Sequence of chain 1.B:
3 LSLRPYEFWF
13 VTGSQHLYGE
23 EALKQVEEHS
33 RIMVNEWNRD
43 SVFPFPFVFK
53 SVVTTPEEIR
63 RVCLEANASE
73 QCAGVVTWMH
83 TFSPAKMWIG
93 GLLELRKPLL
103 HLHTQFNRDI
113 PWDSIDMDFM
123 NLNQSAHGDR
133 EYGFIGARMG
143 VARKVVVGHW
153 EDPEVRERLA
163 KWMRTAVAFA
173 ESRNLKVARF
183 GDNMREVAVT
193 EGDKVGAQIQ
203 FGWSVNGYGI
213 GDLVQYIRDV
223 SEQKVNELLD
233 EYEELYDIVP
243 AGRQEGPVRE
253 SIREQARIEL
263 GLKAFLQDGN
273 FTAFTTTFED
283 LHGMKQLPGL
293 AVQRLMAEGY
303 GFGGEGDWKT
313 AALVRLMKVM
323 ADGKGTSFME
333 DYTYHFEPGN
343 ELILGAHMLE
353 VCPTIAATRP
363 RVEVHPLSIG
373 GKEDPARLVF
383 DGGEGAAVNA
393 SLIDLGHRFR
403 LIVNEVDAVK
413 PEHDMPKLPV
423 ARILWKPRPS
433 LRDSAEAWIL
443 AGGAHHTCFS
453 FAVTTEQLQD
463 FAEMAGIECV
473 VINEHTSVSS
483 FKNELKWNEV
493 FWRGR

Binding-site contacts:
Ligand atom C2 contacts residue GLU332 of chain 1.C at 3.2 Å.
Ligand atom C3 contacts residue TYR20 of chain 1.B at 3.8 Å (hydrophobic).
Ligand atom O2 contacts residue GLU332 of chain 1.C at 3.5 Å (salt-bridge).
Ligand atom C3 contacts residue PHE84 of chain 1.B at 3.9 Å (hydrophobic).
Ligand atom O5 contacts residue TYR334 of chain 1.C at 4.1 Å.
Ligand atom O1 contacts residue GLU307 of chain 1.C at 3.4 Å (salt-bridge).
Ligand atom C5 contacts residue TYR20 of chain 1.B at 3.5 Å (hydrophobic).
Ligand atom O3 contacts residue TYR334 of chain 1.C at 3.8 Å.
Ligand atom O3 contacts residue HIS129 of chain 1.B at 2.4 Å (h-bond).
Ligand atom O3 contacts residue TYR20 of chain 1.B at 3.4 Å (h-bond).
Ligand atom C2 contacts residue GLU307 of chain 1.C at 3.4 Å.
Ligand atom C4 contacts residue TYR20 of chain 1.B at 3.1 Å (hydrophobic).
Ligand atom C1 contacts residue MN1 of chain 1.N at 3.1 Å.
Ligand atom O5 contacts residue ILE371 of chain 1.C at 3.4 Å.
Ligand atom O1 contacts residue MN1 of chain 1.N at 2.3 Å.
Ligand atom C3 contacts residue HIS129 of chain 1.B at 3.2 Å.
Ligand atom C2 contacts residue HIS129 of chain 1.B at 3.7 Å.
Ligand atom C1 contacts residue GLU307 of chain 1.C at 3.4 Å.
Ligand atom O1 contacts residue HIS448 of chain 1.C at 3.2 Å (h-bond).
Ligand atom O2 contacts residue MET350 of chain 1.C at 3.9 Å.
Ligand atom O3 contacts residue GLU332 of chain 1.C at 4.0 Å.
Ligand atom C2 contacts residue MN1 of chain 1.N at 3.2 Å.
Ligand atom O4 contacts residue MET186 of chain 1.C at 3.3 Å.
Ligand atom C5 contacts residue MET350 of chain 1.C at 3.5 Å (hydrophobic).
Ligand atom O4 contacts residue GLN17 of chain 1.B at 3.7 Å.
Ligand atom O3 contacts residue GLN126 of chain 1.B at 3.2 Å (h-bond).
Ligand atom O5 contacts residue MET350 of chain 1.C at 4.0 Å.
Ligand atom O4 contacts residue TYR20 of chain 1.B at 3.9 Å.
Ligand atom O5 contacts residue TYR20 of chain 1.B at 2.7 Å (h-bond).
Ligand atom O1 contacts residue GLU332 of chain 1.C at 3.1 Å (salt-bridge).
Ligand atom O1 contacts residue HIS447 of chain 1.C at 2.6 Å (h-bond).
Ligand atom C1 contacts residue HIS447 of chain 1.C at 3.7 Å.
Ligand atom O2 contacts residue MN1 of chain 1.N at 2.6 Å.
Ligand atom O4 contacts residue PHE84 of chain 1.B at 3.4 Å.
Ligand atom O2 contacts residue GLU307 of chain 1.C at 2.5 Å (salt-bridge).
Ligand atom C1 contacts residue PHE84 of chain 1.B at 3.6 Å (hydrophobic).
Ligand atom O2 contacts residue HIS349 of chain 1.C at 3.9 Å.
Ligand atom C1 contacts residue GLU332 of chain 1.C at 3.6 Å.
Ligand atom O1 contacts residue PHE84 of chain 1.B at 4.0 Å.
Ligand atom O4 contacts residue LEU19 of chain 1.B at 3.9 Å.

A small-molecule ligand and the protein it binds are described below.
Small molecule (SMILES): OC[C@H](O)C(O)[C@@H](O)CO

Sequence of chain 1.C:
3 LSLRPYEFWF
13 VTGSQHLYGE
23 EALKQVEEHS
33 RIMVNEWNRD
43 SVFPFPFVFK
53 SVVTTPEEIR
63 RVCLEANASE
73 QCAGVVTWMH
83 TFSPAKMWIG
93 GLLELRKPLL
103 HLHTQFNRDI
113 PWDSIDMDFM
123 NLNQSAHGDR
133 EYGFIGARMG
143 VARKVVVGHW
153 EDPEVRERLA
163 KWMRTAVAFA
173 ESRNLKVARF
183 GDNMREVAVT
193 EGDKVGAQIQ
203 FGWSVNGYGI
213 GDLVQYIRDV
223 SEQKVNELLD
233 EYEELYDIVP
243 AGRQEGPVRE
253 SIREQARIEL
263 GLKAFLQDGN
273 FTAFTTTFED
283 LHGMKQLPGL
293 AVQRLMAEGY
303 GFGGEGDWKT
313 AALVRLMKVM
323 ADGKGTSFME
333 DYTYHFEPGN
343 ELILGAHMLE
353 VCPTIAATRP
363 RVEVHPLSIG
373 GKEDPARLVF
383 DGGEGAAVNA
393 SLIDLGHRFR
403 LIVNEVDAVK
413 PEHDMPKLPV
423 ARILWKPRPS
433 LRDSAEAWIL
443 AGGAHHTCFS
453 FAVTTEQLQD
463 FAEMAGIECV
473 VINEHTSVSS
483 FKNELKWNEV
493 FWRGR